Binding-site contacts:
Ligand atom C4 contacts residue ALA28 of chain 1.A at 3.4 Å (hydrophobic).
Ligand atom O18 contacts residue ASP25 of chain 1.A at 2.3 Å (salt-bridge).
Ligand atom C13 contacts residue GLY27 of chain 1.A at 3.6 Å.
Ligand atom C35 contacts residue VAL82 of chain 1.A at 3.6 Å (hydrophobic).
Ligand atom O9 contacts residue ILE50 of chain 1.B at 3.3 Å.
Ligand atom O28 contacts residue ALA28 of chain 1.B at 3.6 Å.
Ligand atom F01 contacts residue PRO81 of chain 1.A at 3.0 Å.
Ligand atom C40 contacts residue GLY48 of chain 1.A at 3.6 Å.
Ligand atom C17 contacts residue ASP25 of chain 1.A at 3.2 Å.
Ligand atom C34 contacts residue VAL82 of chain 1.A at 3.5 Å (hydrophobic).
Ligand atom C33 contacts residue PRO81 of chain 1.A at 3.5 Å (hydrophobic).
Ligand atom O10 contacts residue ILE50 of chain 1.B at 3.2 Å.
Ligand atom C29 contacts residue ASP29 of chain 1.B at 3.4 Å.
Ligand atom C02 contacts residue ASP30 of chain 1.B at 3.5 Å.
Ligand atom C35 contacts residue PRO81 of chain 1.A at 3.6 Å (hydrophobic).
Ligand atom N2 contacts residue ASP30 of chain 1.A at 2.9 Å (salt-bridge).
Ligand atom O18 contacts residue GLY27 of chain 1.B at 3.5 Å.
Ligand atom C24 contacts residue GLY48 of chain 1.B at 3.5 Å.
Ligand atom O01 contacts residue ASP29 of chain 1.B at 3.5 Å (salt-bridge).
Ligand atom O28 contacts residue ASP29 of chain 1.B at 2.8 Å (salt-bridge).
Ligand atom N1 contacts residue ASP30 of chain 1.A at 3.2 Å (salt-bridge).
Ligand atom C6 contacts residue GLY48 of chain 1.A at 3.2 Å.
Ligand atom C31 contacts residue GLY48 of chain 1.B at 3.3 Å.
Ligand atom C3 contacts residue ALA28 of chain 1.A at 3.5 Å (hydrophobic).
Ligand atom S1 contacts residue GLY48 of chain 1.A at 3.5 Å (h-bond).
Ligand atom C3 contacts residue ASP30 of chain 1.A at 3.4 Å.
Ligand atom F01 contacts residue VAL82 of chain 1.A at 3.4 Å.
Ligand atom C17 contacts residue ASP25 of chain 1.B at 3.5 Å.
Ligand atom C08 contacts residue GLY27 of chain 1.B at 3.6 Å.
Ligand atom O01 contacts residue ASP30 of chain 1.B at 3.3 Å (salt-bridge).
Ligand atom N20 contacts residue GLY27 of chain 1.B at 3.3 Å (h-bond).
Ligand atom C60 contacts residue ASP29 of chain 1.A at 3.6 Å.
Ligand atom O10 contacts residue GLY49 of chain 1.A at 3.0 Å.
Ligand atom C12 contacts residue GLY27 of chain 1.A at 3.4 Å.
Ligand atom C32 contacts residue ASP25 of chain 1.A at 3.1 Å.
Ligand atom C27 contacts residue ASP29 of chain 1.B at 3.6 Å.
Ligand atom C30 contacts residue GLY48 of chain 1.B at 3.3 Å.
Ligand atom C14 contacts residue ILE84 of chain 1.B at 3.6 Å (hydrophobic).
Ligand atom C16 contacts residue ASP25 of chain 1.A at 3.2 Å.
Ligand atom O18 contacts residue ASP25 of chain 1.B at 3.0 Å (salt-bridge).

Sequence of chain 1.A:
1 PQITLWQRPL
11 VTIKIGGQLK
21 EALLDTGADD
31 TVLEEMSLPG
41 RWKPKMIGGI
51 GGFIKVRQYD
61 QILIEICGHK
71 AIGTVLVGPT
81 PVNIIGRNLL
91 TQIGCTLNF

Sequence of chain 1.B:
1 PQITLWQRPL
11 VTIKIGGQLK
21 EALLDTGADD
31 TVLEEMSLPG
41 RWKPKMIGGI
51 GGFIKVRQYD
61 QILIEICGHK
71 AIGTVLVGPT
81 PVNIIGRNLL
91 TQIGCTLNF

The small molecule below binds the protein below.
Small molecule (SMILES): CC(C)CN(C[C@@H](O)[C@H](Cc1ccc(F)cc1)NC(=O)O[C@H]1CCO[C@H]2OCC[C@H]21)S(=O)(=O)c1ccc2nc(NC(C)C)sc2c1